This small molecule binds to this protein.
Small molecule (SMILES): CC(=O)N[C@@H]1[C@@H](O)[C@H](O)[C@@H](CO)O[C@H]1O

Binding-site contacts:
Ligand atom C5 contacts residue ASN139 of chain 1.B at 3.7 Å.
Ligand atom N2 contacts residue ASN139 of chain 1.B at 2.9 Å (h-bond).
Ligand atom O7 contacts residue ASN139 of chain 1.B at 4.4 Å.
Ligand atom C3 contacts residue ASN139 of chain 1.B at 3.8 Å.
Ligand atom O5 contacts residue ASN139 of chain 1.B at 2.4 Å (h-bond).
Ligand atom C4 contacts residue ASN139 of chain 1.B at 4.2 Å.
Ligand atom C7 contacts residue ASN139 of chain 1.B at 3.9 Å.
Ligand atom C2 contacts residue ASN139 of chain 1.B at 2.4 Å.
Ligand atom C1 contacts residue ASN139 of chain 1.B at 1.4 Å.
Ligand atom C8 contacts residue ASN138 of chain 1.B at 3.5 Å.

Sequence of chain 1.B:
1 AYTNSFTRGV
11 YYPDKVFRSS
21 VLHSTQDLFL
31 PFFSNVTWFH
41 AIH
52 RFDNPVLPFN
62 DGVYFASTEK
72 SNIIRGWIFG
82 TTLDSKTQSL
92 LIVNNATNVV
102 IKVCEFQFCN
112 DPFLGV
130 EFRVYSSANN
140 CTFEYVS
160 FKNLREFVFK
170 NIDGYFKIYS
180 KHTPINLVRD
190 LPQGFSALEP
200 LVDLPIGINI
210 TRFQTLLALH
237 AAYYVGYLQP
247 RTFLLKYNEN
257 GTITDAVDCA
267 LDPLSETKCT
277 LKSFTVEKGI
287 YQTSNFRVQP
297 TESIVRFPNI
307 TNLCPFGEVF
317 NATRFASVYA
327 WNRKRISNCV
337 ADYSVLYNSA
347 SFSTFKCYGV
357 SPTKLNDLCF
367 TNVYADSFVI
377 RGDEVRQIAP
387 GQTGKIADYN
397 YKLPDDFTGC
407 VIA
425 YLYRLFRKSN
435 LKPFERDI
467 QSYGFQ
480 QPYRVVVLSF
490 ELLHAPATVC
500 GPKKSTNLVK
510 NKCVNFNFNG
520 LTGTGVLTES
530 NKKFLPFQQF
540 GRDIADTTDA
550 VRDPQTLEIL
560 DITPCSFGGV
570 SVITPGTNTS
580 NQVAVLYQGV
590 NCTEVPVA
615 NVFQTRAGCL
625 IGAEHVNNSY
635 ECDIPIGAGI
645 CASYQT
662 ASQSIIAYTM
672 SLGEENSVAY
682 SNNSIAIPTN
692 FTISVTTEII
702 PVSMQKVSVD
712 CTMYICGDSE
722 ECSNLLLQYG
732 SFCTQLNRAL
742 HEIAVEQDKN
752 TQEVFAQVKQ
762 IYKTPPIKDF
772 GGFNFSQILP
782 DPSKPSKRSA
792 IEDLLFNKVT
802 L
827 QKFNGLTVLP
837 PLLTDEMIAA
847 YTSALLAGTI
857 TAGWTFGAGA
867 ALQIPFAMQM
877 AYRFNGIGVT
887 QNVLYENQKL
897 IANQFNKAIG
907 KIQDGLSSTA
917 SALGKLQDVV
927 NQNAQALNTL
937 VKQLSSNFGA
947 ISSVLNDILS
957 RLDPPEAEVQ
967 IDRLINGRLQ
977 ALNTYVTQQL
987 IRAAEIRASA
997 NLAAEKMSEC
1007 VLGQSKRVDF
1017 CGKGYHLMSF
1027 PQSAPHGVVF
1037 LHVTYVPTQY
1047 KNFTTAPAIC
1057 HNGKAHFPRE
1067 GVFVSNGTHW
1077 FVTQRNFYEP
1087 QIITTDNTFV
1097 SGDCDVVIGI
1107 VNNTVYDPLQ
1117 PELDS